Binding-site contacts:
Ligand atom C4 contacts residue TYR72 of chain 50.C at 3.5 Å (hydrophobic).
Ligand atom O8 contacts residue TYR72 of chain 50.C at 4.0 Å.
Ligand atom C3 contacts residue HIS298 of chain 50.C at 4.0 Å.
Ligand atom C8 contacts residue ARG77 of chain 50.C at 4.4 Å.
Ligand atom C1 contacts residue GLY78 of chain 50.C at 4.0 Å.
Ligand atom C6 contacts residue TYR72 of chain 50.C at 3.7 Å (hydrophobic).
Ligand atom N5 contacts residue TYR72 of chain 50.C at 2.9 Å (h-bond).
Ligand atom C11 contacts residue ASP85 of chain 50.D at 4.0 Å.
Ligand atom O6 contacts residue ASN93 of chain 50.C at 4.3 Å.
Ligand atom O1A contacts residue TYR72 of chain 50.C at 4.0 Å.
Ligand atom C6 contacts residue ASN93 of chain 50.C at 3.9 Å.
Ligand atom O4 contacts residue ASN80 of chain 50.C at 4.4 Å.
Ligand atom O4 contacts residue ILE79 of chain 50.C at 3.9 Å.
Ligand atom C10 contacts residue TYR72 of chain 50.C at 4.0 Å (hydrophobic).
Ligand atom C3 contacts residue ARG77 of chain 50.C at 4.3 Å.
Ligand atom O4 contacts residue TYR72 of chain 50.C at 4.0 Å.
Ligand atom C4 contacts residue HIS298 of chain 50.C at 3.9 Å.
Ligand atom C3 contacts residue GLY78 of chain 50.C at 3.8 Å.
Ligand atom C1 contacts residue ARG77 of chain 50.C at 3.4 Å.
Ligand atom O1A contacts residue GLY78 of chain 50.C at 3.1 Å (h-bond).
Ligand atom C3 contacts residue GLY78 of chain 50.C at 4.1 Å.
Ligand atom O1A contacts residue ARG77 of chain 50.C at 2.9 Å (salt-bridge).
Ligand atom O1B contacts residue TYR72 of chain 50.C at 4.2 Å.
Ligand atom C11 contacts residue TYR72 of chain 50.C at 4.2 Å (hydrophobic).
Ligand atom O4 contacts residue HIS298 of chain 50.C at 3.1 Å (h-bond).
Ligand atom O1B contacts residue SER89 of chain 50.C at 4.4 Å.
Ligand atom C2 contacts residue GLY78 of chain 50.C at 4.0 Å.
Ligand atom O1B contacts residue ARG77 of chain 50.C at 3.1 Å (salt-bridge).
Ligand atom C4 contacts residue GLY78 of chain 50.C at 3.5 Å.
Ligand atom C5 contacts residue TYR72 of chain 50.C at 3.5 Å (hydrophobic).
Ligand atom C1 contacts residue TYR72 of chain 50.C at 4.3 Å (hydrophobic).
Ligand atom O4 contacts residue GLY78 of chain 50.C at 3.4 Å.
Ligand atom O4 contacts residue THR291 of chain 50.C at 3.9 Å.
Ligand atom O10 contacts residue ASN293 of chain 50.C at 4.5 Å.
Ligand atom O3 contacts residue GLY78 of chain 50.C at 3.5 Å.
Ligand atom C7 contacts residue TYR72 of chain 50.C at 4.3 Å (hydrophobic).
Ligand atom O8 contacts residue ARG77 of chain 50.C at 3.5 Å (salt-bridge).

Sequence of chain 50.C:
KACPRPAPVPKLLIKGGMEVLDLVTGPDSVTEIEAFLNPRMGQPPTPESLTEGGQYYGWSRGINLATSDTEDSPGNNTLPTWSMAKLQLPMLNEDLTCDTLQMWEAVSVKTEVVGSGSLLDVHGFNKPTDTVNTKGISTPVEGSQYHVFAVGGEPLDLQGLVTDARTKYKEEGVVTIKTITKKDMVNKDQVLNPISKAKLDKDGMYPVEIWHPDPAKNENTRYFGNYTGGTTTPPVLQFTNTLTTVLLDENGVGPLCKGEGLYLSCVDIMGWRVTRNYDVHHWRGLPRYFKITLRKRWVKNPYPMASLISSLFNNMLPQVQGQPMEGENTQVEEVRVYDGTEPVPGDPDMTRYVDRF

Sequence of chain 50.D:
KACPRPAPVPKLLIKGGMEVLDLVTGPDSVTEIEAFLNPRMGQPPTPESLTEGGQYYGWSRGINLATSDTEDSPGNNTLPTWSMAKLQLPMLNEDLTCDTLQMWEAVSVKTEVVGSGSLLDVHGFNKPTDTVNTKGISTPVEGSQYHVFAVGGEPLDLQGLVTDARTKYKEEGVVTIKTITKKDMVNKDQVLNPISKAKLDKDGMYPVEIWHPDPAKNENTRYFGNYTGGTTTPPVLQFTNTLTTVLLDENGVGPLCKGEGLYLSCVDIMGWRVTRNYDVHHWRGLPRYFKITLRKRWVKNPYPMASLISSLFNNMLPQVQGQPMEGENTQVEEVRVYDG

A small-molecule ligand and the protein it binds are described below.
Small molecule (SMILES): CC(=O)N[C@@H]1[C@@H](O[C@@H]2O[C@H](CO)[C@H](O)[C@H](O[C@]3(C(=O)O)C[C@H](O)[C@@H](NC(C)=O)[C@H]([C@H](O)[C@H](O)CO)O3)[C@H]2O)[C@H](O)[C@@H](CO[C@]2(C(=O)O)C[C@H](O)[C@@H](NC(C)=O)[C@H]([C@H](O)[C@H](O)CO)O2)O[C@H]1O